Binding-site contacts:
Ligand atom CAT contacts residue PHE198 of chain 1.H at 3.5 Å (hydrophobic).
Ligand atom CAU contacts residue CYS92 of chain 1.H at 3.9 Å (hydrophobic).
Ligand atom CAT contacts residue ILE22 of chain 1.G at 3.7 Å (hydrophobic).
Ligand atom CAR contacts residue PHE198 of chain 1.H at 4.0 Å (hydrophobic).
Ligand atom CBB contacts residue PRO89 of chain 1.H at 4.2 Å (hydrophobic).
Ligand atom CAD contacts residue PHE198 of chain 1.H at 4.4 Å (hydrophobic).
Ligand atom CAE contacts residue PHE205 of chain 1.H at 3.8 Å (hydrophobic).
Ligand atom CBB contacts residue THR88 of chain 1.H at 3.8 Å.
Ligand atom CBC contacts residue ILE22 of chain 1.G at 3.8 Å (hydrophobic).
Ligand atom CBH contacts residue PHE198 of chain 1.H at 4.4 Å (hydrophobic).
Ligand atom CAD contacts residue PHE205 of chain 1.H at 3.8 Å (hydrophobic).
Ligand atom CAD contacts residue ILE201 of chain 1.H at 3.6 Å (hydrophobic).
Ligand atom CAY contacts residue ILE22 of chain 1.G at 4.4 Å (hydrophobic).
Ligand atom CAS contacts residue PHE198 of chain 1.H at 3.9 Å (hydrophobic).
Ligand atom CAS contacts residue CYS92 of chain 1.H at 4.5 Å (hydrophobic).
Ligand atom CBE contacts residue LEU26 of chain 1.G at 4.5 Å (hydrophobic).
Ligand atom CAR contacts residue ILE22 of chain 1.G at 3.7 Å (hydrophobic).

A small-molecule ligand and the protein it binds are described below.
Small molecule (SMILES): CC(C)CCC[C@@H](C)[C@H]1CC[C@H]2[C@@H]3CC=C4C[C@@H](OC(=O)CCC(=O)O)CC[C@]4(C)[C@H]3CC[C@]12C

Sequence of chain 1.G:
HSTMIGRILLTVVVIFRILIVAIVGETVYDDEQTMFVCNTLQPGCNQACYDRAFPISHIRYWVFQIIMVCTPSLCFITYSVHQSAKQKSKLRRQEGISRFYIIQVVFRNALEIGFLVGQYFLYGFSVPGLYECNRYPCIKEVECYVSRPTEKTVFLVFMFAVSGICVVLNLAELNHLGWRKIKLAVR

Sequence of chain 1.H:
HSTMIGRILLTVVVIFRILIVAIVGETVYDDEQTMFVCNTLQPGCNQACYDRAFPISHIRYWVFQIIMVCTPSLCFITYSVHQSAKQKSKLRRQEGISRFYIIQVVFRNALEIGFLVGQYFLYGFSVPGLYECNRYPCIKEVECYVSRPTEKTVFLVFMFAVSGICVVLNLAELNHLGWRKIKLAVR